The small molecule below binds the protein below.
Small molecule (SMILES): O=C(CCl)NCCCCCCNc1ncnc2c1ncn2[C@@H]1O[C@H](COP(=O)(O)O)[C@@H](O)[C@H]1O

Sequence of chain 1.A:
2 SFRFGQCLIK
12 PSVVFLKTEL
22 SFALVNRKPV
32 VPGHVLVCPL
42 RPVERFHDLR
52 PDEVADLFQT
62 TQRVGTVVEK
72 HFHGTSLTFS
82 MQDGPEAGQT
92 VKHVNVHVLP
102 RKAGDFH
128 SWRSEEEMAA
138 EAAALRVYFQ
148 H

Binding-site contacts:
Ligand atom O1 contacts residue HIS98 of chain 1.A at 3.5 Å.
Ligand atom O2 contacts residue ASN96 of chain 1.A at 3.7 Å.
Ligand atom O1 contacts residue ASN27 of chain 1.A at 3.0 Å (h-bond).
Ligand atom O2 contacts residue THR91 of chain 1.A at 3.6 Å.
Ligand atom O3 contacts residue HIS98 of chain 1.A at 3.0 Å (h-bond).
Ligand atom C contacts residue ASN27 of chain 1.A at 3.6 Å.
Ligand atom C2 contacts residue LEU37 of chain 1.A at 3.8 Å (hydrophobic).
Ligand atom C2 contacts residue HIS98 of chain 1.A at 3.8 Å.
Ligand atom O3 contacts residue NA1 of chain 1.F at 3.3 Å (h-bond).
Ligand atom N5 contacts residue ASN27 of chain 1.A at 3.9 Å.
Ligand atom O contacts residue ASN27 of chain 1.A at 2.9 Å (h-bond).
Ligand atom C4 contacts residue ASN27 of chain 1.A at 3.4 Å.
Ligand atom O contacts residue LYS29 of chain 1.A at 3.8 Å.
Ligand atom C17 contacts residue ARG28 of chain 1.A at 3.6 Å.
Ligand atom C3 contacts residue THR91 of chain 1.A at 3.4 Å.
Ligand atom O4 contacts residue GLN83 of chain 1.A at 3.2 Å (h-bond).
Ligand atom O4 contacts residue THR91 of chain 1.A at 2.6 Å (h-bond).
Ligand atom O11 contacts residue NA1 of chain 1.F at 2.7 Å (h-bond).
Ligand atom O11 contacts residue THR91 of chain 1.A at 2.8 Å (h-bond).
Ligand atom O12 contacts residue PHE5 of chain 1.A at 3.5 Å.
Ligand atom O12 contacts residue LEU37 of chain 1.A at 3.1 Å.
Ligand atom P contacts residue HIS98 of chain 1.A at 3.7 Å.
Ligand atom P contacts residue GLN83 of chain 1.A at 3.7 Å.
Ligand atom O1 contacts residue HIS35 of chain 1.A at 4.0 Å.
Ligand atom O3 contacts residue GLN83 of chain 1.A at 2.9 Å (h-bond).
Ligand atom P contacts residue THR91 of chain 1.A at 3.2 Å.
Ligand atom O2 contacts residue HIS98 of chain 1.A at 3.2 Å (h-bond).
Ligand atom O11 contacts residue ASN96 of chain 1.A at 3.9 Å.
Ligand atom N5 contacts residue ARG28 of chain 1.A at 3.4 Å (salt-bridge).
Ligand atom O3 contacts residue ASN96 of chain 1.A at 3.8 Å.
Ligand atom O11 contacts residue VAL92 of chain 1.A at 2.8 Å (h-bond).
Ligand atom N2 contacts residue ILE10 of chain 1.A at 3.9 Å.
Ligand atom C17 contacts residue VAL26 of chain 1.A at 3.8 Å (hydrophobic).
Ligand atom C3 contacts residue VAL92 of chain 1.A at 3.6 Å (hydrophobic).
Ligand atom P contacts residue NA1 of chain 1.F at 3.4 Å.
Ligand atom P contacts residue ASN96 of chain 1.A at 4.0 Å.
Ligand atom O11 contacts residue GLN90 of chain 1.A at 3.7 Å.
Ligand atom C4 contacts residue LEU37 of chain 1.A at 3.7 Å (hydrophobic).
Ligand atom O4 contacts residue GLY89 of chain 1.A at 3.7 Å.
Ligand atom C5 contacts residue VAL92 of chain 1.A at 3.8 Å (hydrophobic).